Binding-site contacts:
Ligand atom CG2 contacts residue PHE76 of chain 11.B at 3.8 Å (hydrophobic).

Sequence of chain 11.B:
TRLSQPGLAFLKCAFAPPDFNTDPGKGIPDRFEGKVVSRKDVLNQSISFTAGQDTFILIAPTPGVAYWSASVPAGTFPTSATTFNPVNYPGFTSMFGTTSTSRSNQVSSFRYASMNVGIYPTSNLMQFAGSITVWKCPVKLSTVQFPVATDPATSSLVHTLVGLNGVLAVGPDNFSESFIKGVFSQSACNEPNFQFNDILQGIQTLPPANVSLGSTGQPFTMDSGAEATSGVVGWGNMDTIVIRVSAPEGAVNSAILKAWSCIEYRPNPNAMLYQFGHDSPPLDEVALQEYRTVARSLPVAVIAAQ

This protein binds this small molecule.
Small molecule (SMILES): CC(C)[C@H](NC(=O)[C@H](CCCN=C(N)N)NC(=O)[C@@H](N)CCC(=O)O)C(=O)N[C@H](C=O)CCCCN